Binding-site contacts:
Ligand atom N2 contacts residue PHE31 of chain 1.A at 3.4 Å.
Ligand atom C5 contacts residue ASP27 of chain 1.A at 3.6 Å.
Ligand atom C3 contacts residue MET16 of chain 1.A at 3.5 Å (hydrophobic).
Ligand atom C8 contacts residue ILE50 of chain 1.A at 4.1 Å (hydrophobic).
Ligand atom N5 contacts residue ILE5 of chain 1.A at 2.9 Å (h-bond).
Ligand atom N3 contacts residue ALA6 of chain 1.A at 3.8 Å.
Ligand atom C7 contacts residue MET16 of chain 1.A at 3.7 Å (hydrophobic).
Ligand atom C1 contacts residue LEU28 of chain 1.A at 3.7 Å (hydrophobic).
Ligand atom C5 contacts residue MET16 of chain 1.A at 3.7 Å (hydrophobic).
Ligand atom N2 contacts residue ILE5 of chain 1.A at 3.8 Å.
Ligand atom C9 contacts residue PHE31 of chain 1.A at 3.7 Å (hydrophobic).
Ligand atom N5 contacts residue MET16 of chain 1.A at 3.9 Å.
Ligand atom N3 contacts residue ALA7 of chain 1.A at 3.7 Å.
Ligand atom N1 contacts residue PHE31 of chain 1.A at 4.0 Å.
Ligand atom N3 contacts residue THR113 of chain 1.A at 3.8 Å.
Ligand atom N1 contacts residue ASP27 of chain 1.A at 2.8 Å (salt-bridge).
Ligand atom N2 contacts residue ALA6 of chain 1.A at 3.7 Å.
Ligand atom C9 contacts residue ALA7 of chain 1.A at 3.9 Å (hydrophobic).
Ligand atom C2 contacts residue ASP27 of chain 1.A at 3.6 Å.
Ligand atom C1 contacts residue MET16 of chain 1.A at 3.6 Å (hydrophobic).
Ligand atom N5 contacts residue PHE31 of chain 1.A at 3.6 Å.
Ligand atom C10 contacts residue ALA6 of chain 1.A at 3.8 Å (hydrophobic).
Ligand atom C2 contacts residue LEU28 of chain 1.A at 3.5 Å (hydrophobic).
Ligand atom N4 contacts residue MET16 of chain 1.A at 3.5 Å (h-bond).
Ligand atom C8 contacts residue MET16 of chain 1.A at 3.7 Å (hydrophobic).
Ligand atom N4 contacts residue ALA7 of chain 1.A at 4.0 Å.
Ligand atom N5 contacts residue ILE94 of chain 1.A at 3.0 Å (h-bond).
Ligand atom N2 contacts residue ALA7 of chain 1.A at 4.0 Å.
Ligand atom N1 contacts residue ALA7 of chain 1.A at 4.0 Å.
Ligand atom C10 contacts residue ILE5 of chain 1.A at 3.5 Å (hydrophobic).
Ligand atom C10 contacts residue TYR100 of chain 1.A at 3.9 Å (hydrophobic).
Ligand atom N3 contacts residue ASP27 of chain 1.A at 2.9 Å (salt-bridge).
Ligand atom C9 contacts residue ASP27 of chain 1.A at 3.6 Å.
Ligand atom C6 contacts residue MET16 of chain 1.A at 3.6 Å (hydrophobic).
Ligand atom C10 contacts residue PHE31 of chain 1.A at 4.0 Å (hydrophobic).
Ligand atom N5 contacts residue TYR100 of chain 1.A at 3.3 Å (h-bond).
Ligand atom C4 contacts residue PHE31 of chain 1.A at 3.5 Å (hydrophobic).
Ligand atom C4 contacts residue MET16 of chain 1.A at 3.6 Å (hydrophobic).
Ligand atom C7 contacts residue PHE31 of chain 1.A at 4.0 Å (hydrophobic).
Ligand atom C5 contacts residue PHE31 of chain 1.A at 4.0 Å (hydrophobic).

A small-molecule ligand and the protein it binds are described below.
Small molecule (SMILES): [H]/N=C(/N)N/C(=N/[H])NCCc1ccccc1

Sequence of chain 1.A:
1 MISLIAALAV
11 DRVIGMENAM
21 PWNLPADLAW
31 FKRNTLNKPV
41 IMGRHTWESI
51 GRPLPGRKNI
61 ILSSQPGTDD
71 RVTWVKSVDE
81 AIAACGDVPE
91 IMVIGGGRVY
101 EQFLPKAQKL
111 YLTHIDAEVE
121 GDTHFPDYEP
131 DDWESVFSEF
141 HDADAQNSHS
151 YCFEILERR